Sequence of chain 1.A:
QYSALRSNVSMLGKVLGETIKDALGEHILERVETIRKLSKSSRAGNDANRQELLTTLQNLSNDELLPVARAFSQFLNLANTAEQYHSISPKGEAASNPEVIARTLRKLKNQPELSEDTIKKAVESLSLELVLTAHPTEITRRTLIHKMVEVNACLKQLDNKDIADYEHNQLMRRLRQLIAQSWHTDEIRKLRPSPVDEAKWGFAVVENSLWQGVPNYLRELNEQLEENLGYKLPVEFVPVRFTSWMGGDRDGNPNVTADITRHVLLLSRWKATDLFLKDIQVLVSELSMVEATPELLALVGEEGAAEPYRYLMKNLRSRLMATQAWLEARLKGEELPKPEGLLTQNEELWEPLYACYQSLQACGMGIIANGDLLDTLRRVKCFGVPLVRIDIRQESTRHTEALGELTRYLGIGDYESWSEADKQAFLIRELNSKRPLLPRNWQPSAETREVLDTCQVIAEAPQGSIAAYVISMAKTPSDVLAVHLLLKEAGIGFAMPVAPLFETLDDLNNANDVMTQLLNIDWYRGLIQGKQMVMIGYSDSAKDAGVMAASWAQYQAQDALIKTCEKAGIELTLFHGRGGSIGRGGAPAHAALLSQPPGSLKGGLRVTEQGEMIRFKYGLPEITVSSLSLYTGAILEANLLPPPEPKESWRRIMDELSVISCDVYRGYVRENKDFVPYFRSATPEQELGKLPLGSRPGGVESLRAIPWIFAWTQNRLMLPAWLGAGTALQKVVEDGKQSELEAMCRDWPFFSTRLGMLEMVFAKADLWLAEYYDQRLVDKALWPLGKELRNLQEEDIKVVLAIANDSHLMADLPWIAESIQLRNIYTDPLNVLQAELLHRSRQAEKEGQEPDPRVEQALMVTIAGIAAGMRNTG

Binding-site contacts:
Ligand atom C1 contacts residue GLY540 of chain 1.A at 4.1 Å.
Ligand atom C3 contacts residue ARG396 of chain 1.A at 4.2 Å.
Ligand atom O1 contacts residue GLU506 of chain 1.A at 4.1 Å.
Ligand atom O4 contacts residue ARG699 of chain 1.A at 3.1 Å (salt-bridge).
Ligand atom O3 contacts residue ARG699 of chain 1.A at 4.1 Å.
Ligand atom O1 contacts residue GLY540 of chain 1.A at 2.8 Å.
Ligand atom CL1 contacts residue GLY580 of chain 1.A at 3.4 Å.
Ligand atom O1 contacts residue ASP543 of chain 1.A at 3.9 Å.
Ligand atom P1 contacts residue ARG713 of chain 1.A at 4.1 Å.
Ligand atom C4 contacts residue ARG396 of chain 1.A at 3.6 Å.
Ligand atom O3 contacts residue MN1 of chain 1.B at 2.1 Å.
Ligand atom O5 contacts residue ARG396 of chain 1.A at 3.0 Å (salt-bridge).
Ligand atom O2 contacts residue ARG396 of chain 1.A at 4.2 Å.
Ligand atom CL2 contacts residue ARG396 of chain 1.A at 4.1 Å.
Ligand atom P1 contacts residue MN1 of chain 1.B at 3.4 Å.
Ligand atom O2 contacts residue ASP543 of chain 1.A at 2.4 Å (salt-bridge).
Ligand atom O3 contacts residue ARG396 of chain 1.A at 2.9 Å (salt-bridge).
Ligand atom P1 contacts residue ARG396 of chain 1.A at 3.4 Å.
Ligand atom C1 contacts residue MN1 of chain 1.B at 3.1 Å.
Ligand atom CL2 contacts residue TRP248 of chain 1.A at 3.9 Å.
Ligand atom CL1 contacts residue MET538 of chain 1.A at 2.9 Å.
Ligand atom C2 contacts residue MN1 of chain 1.B at 3.6 Å.
Ligand atom O3 contacts residue ASP543 of chain 1.A at 3.5 Å (salt-bridge).
Ligand atom C1 contacts residue ASP543 of chain 1.A at 3.6 Å.
Ligand atom P1 contacts residue ARG699 of chain 1.A at 3.2 Å.
Ligand atom CL1 contacts residue GLY540 of chain 1.A at 4.1 Å.
Ligand atom C1 contacts residue GLU506 of chain 1.A at 4.0 Å.
Ligand atom C3 contacts residue MN1 of chain 1.B at 3.8 Å.
Ligand atom C1 contacts residue ARG396 of chain 1.A at 4.2 Å.
Ligand atom O2 contacts residue GLU506 of chain 1.A at 2.9 Å (salt-bridge).
Ligand atom O3 contacts residue GLU506 of chain 1.A at 4.2 Å.
Ligand atom O4 contacts residue ALA714 of chain 1.A at 4.0 Å.
Ligand atom O3 contacts residue ARG713 of chain 1.A at 3.4 Å (salt-bridge).
Ligand atom CL2 contacts residue ARG581 of chain 1.A at 3.4 Å.
Ligand atom O2 contacts residue MN1 of chain 1.B at 1.9 Å.
Ligand atom O5 contacts residue ARG699 of chain 1.A at 2.5 Å (salt-bridge).
Ligand atom O1 contacts residue MN1 of chain 1.B at 4.1 Å.
Ligand atom C2 contacts residue ARG396 of chain 1.A at 3.6 Å.
Ligand atom O1 contacts residue TYR541 of chain 1.A at 3.9 Å.
Ligand atom O4 contacts residue ILE715 of chain 1.A at 3.9 Å.

This small molecule binds to this protein.
Small molecule (SMILES): O=C(O)C(CP(=O)(O)O)=C(Cl)Cl